A small-molecule ligand and the protein it binds are described below.
Small molecule (SMILES): CC(=O)O[C@H]1C(=O)[C@@]2(C)[C@H]([C@H](OC(=O)c3ccccc3)[C@]3(O)C[C@H](OC(=O)[C@H](O)[C@@H](NC(=O)c4ccccc4)c4ccccc4)C(C)=C1C3(C)C)[C@]1(OC(C)=O)CO[C@@H]1C[C@@H]2O

Binding-site contacts:
Ligand atom C41 contacts residue VAL23 of chain 5.C at 2.8 Å (hydrophobic).
Ligand atom C44 contacts residue GLY360 of chain 5.C at 3.9 Å.
Ligand atom C08 contacts residue HIS227 of chain 5.C at 2.9 Å.
Ligand atom C44 contacts residue LEU361 of chain 5.C at 3.8 Å (hydrophobic).
Ligand atom C39 contacts residue ALA231 of chain 5.C at 3.8 Å (hydrophobic).
Ligand atom O06 contacts residue LEU273 of chain 5.C at 3.6 Å.
Ligand atom O06 contacts residue PRO272 of chain 5.C at 3.6 Å.
Ligand atom C19 contacts residue ARG276 of chain 5.C at 3.9 Å.
Ligand atom C07 contacts residue HIS227 of chain 5.C at 2.3 Å.
Ligand atom O06 contacts residue LEU215 of chain 5.C at 3.7 Å.
Ligand atom O13 contacts residue GLY360 of chain 5.C at 3.8 Å.
Ligand atom C30 contacts residue HIS227 of chain 5.C at 3.1 Å.
Ligand atom C40 contacts residue VAL23 of chain 5.C at 3.5 Å (hydrophobic).
Ligand atom C19 contacts residue THR274 of chain 5.C at 3.2 Å.
Ligand atom C05 contacts residue HIS227 of chain 5.C at 2.9 Å.
Ligand atom C36 contacts residue HIS227 of chain 5.C at 3.7 Å.
Ligand atom O08 contacts residue ARG276 of chain 5.C at 3.3 Å.
Ligand atom O07 contacts residue ARG276 of chain 5.C at 3.8 Å.
Ligand atom C09 contacts residue HIS227 of chain 5.C at 3.3 Å.
Ligand atom C40 contacts residue SER234 of chain 5.C at 3.1 Å.
Ligand atom O06 contacts residue THR274 of chain 5.C at 3.1 Å (h-bond).
Ligand atom C04 contacts residue HIS227 of chain 5.C at 3.3 Å.
Ligand atom C08 contacts residue LEU228 of chain 5.C at 3.6 Å (hydrophobic).
Ligand atom C15 contacts residue PRO272 of chain 5.C at 3.3 Å (hydrophobic).
Ligand atom O12 contacts residue GLY360 of chain 5.C at 3.4 Å (h-bond).
Ligand atom C16 contacts residue PRO272 of chain 5.C at 3.6 Å (hydrophobic).
Ligand atom C41 contacts residue SER234 of chain 5.C at 3.7 Å.
Ligand atom O14 contacts residue HIS227 of chain 5.C at 2.1 Å (h-bond).
Ligand atom C31 contacts residue HIS227 of chain 5.C at 3.8 Å.
Ligand atom C13 contacts residue HIS227 of chain 5.C at 3.9 Å.
Ligand atom O13 contacts residue ARG359 of chain 5.C at 3.1 Å (salt-bridge).
Ligand atom O13 contacts residue PRO358 of chain 5.C at 3.5 Å.
Ligand atom C42 contacts residue VAL23 of chain 5.C at 3.4 Å (hydrophobic).
Ligand atom C14 contacts residue LEU215 of chain 5.C at 3.8 Å (hydrophobic).
Ligand atom C06 contacts residue HIS227 of chain 5.C at 2.3 Å.
Ligand atom C06 contacts residue ASP224 of chain 5.C at 3.4 Å.
Ligand atom C17 contacts residue LEU361 of chain 5.C at 3.9 Å (hydrophobic).
Ligand atom C14 contacts residue THR274 of chain 5.C at 3.6 Å.
Ligand atom O05 contacts residue LEU361 of chain 5.C at 3.8 Å.
Ligand atom C28 contacts residue PRO358 of chain 5.C at 3.8 Å (hydrophobic).

Sequence of chain 5.C:
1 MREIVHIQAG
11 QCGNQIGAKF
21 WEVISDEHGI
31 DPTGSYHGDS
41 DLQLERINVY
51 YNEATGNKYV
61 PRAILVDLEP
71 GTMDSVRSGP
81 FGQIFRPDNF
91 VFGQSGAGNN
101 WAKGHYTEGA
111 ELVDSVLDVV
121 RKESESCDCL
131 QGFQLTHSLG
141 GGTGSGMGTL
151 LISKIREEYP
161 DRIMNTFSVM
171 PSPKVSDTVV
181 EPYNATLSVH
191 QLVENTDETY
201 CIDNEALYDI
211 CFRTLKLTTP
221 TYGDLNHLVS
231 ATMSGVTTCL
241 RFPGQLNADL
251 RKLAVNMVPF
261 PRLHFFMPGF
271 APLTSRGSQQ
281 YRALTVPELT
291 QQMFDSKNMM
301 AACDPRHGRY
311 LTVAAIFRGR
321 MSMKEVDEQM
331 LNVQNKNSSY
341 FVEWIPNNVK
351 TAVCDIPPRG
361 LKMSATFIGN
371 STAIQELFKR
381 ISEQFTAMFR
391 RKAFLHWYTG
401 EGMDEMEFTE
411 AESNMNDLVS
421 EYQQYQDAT